Binding-site contacts:
Ligand atom C10 contacts residue TYR200 of chain 1.D at 3.9 Å (hydrophobic).
Ligand atom N2 contacts residue CYS195 of chain 1.D at 3.7 Å.
Ligand atom C14 contacts residue MET122 of chain 1.E at 3.7 Å (hydrophobic).
Ligand atom C6 contacts residue MET122 of chain 1.E at 3.0 Å (hydrophobic).
Ligand atom N13 contacts residue TRP151 of chain 1.D at 3.8 Å.
Ligand atom C8 contacts residue TRP151 of chain 1.D at 3.6 Å (hydrophobic).
Ligand atom C3 contacts residue CYS195 of chain 1.D at 3.5 Å (hydrophobic).
Ligand atom C12 contacts residue MET122 of chain 1.E at 3.3 Å (hydrophobic).
Ligand atom C18 contacts residue THR152 of chain 1.D at 4.0 Å.
Ligand atom C4 contacts residue MET122 of chain 1.E at 4.1 Å (hydrophobic).
Ligand atom C9 contacts residue TYR200 of chain 1.D at 3.7 Å (hydrophobic).
Ligand atom C3 contacts residue TYR172 of chain 1.E at 4.0 Å (hydrophobic).
Ligand atom C11 contacts residue MET122 of chain 1.E at 3.2 Å (hydrophobic).
Ligand atom C15 contacts residue MET122 of chain 1.E at 3.7 Å (hydrophobic).
Ligand atom C10 contacts residue MET122 of chain 1.E at 4.1 Å (hydrophobic).
Ligand atom C1 contacts residue TYR193 of chain 1.D at 3.8 Å (hydrophobic).
Ligand atom C3 contacts residue GLN63 of chain 1.E at 4.0 Å.
Ligand atom C17 contacts residue TYR200 of chain 1.D at 4.0 Å (hydrophobic).
Ligand atom N7 contacts residue TRP151 of chain 1.D at 2.7 Å (h-bond).
Ligand atom C8 contacts residue MET122 of chain 1.E at 4.2 Å (hydrophobic).
Ligand atom C15 contacts residue TRP151 of chain 1.D at 3.2 Å (hydrophobic).
Ligand atom N2 contacts residue TYR172 of chain 1.E at 3.4 Å (h-bond).
Ligand atom C17 contacts residue LEU120 of chain 1.E at 3.5 Å (hydrophobic).
Ligand atom C9 contacts residue TYR193 of chain 1.D at 4.0 Å (hydrophobic).
Ligand atom N13 contacts residue MET122 of chain 1.E at 3.9 Å.
Ligand atom N13 contacts residue THR152 of chain 1.D at 3.8 Å.
Ligand atom C3 contacts residue CYS196 of chain 1.D at 4.0 Å (hydrophobic).
Ligand atom C15 contacts residue TYR200 of chain 1.D at 4.1 Å (hydrophobic).
Ligand atom C14 contacts residue TRP151 of chain 1.D at 3.2 Å (hydrophobic).
Ligand atom C12 contacts residue TYR200 of chain 1.D at 4.2 Å (hydrophobic).
Ligand atom C18 contacts residue LEU120 of chain 1.E at 4.0 Å (hydrophobic).
Ligand atom C10 contacts residue TYR193 of chain 1.D at 3.6 Å (hydrophobic).
Ligand atom C17 contacts residue ARG112 of chain 1.E at 3.9 Å.
Ligand atom C5 contacts residue MET122 of chain 1.E at 3.7 Å (hydrophobic).
Ligand atom N7 contacts residue MET122 of chain 1.E at 3.8 Å.
Ligand atom C16 contacts residue TRP151 of chain 1.D at 3.9 Å (hydrophobic).
Ligand atom N2 contacts residue TYR193 of chain 1.D at 3.8 Å.
Ligand atom C12 contacts residue TRP151 of chain 1.D at 3.4 Å (hydrophobic).
Ligand atom C16 contacts residue TYR200 of chain 1.D at 3.2 Å (hydrophobic).
Ligand atom C18 contacts residue ARG112 of chain 1.E at 4.0 Å.

This small molecule binds to this protein.
Small molecule (SMILES): C(=C1\CCCN=C1c1cccnc1)\c1cc[nH]c1

Sequence of chain 1.E:
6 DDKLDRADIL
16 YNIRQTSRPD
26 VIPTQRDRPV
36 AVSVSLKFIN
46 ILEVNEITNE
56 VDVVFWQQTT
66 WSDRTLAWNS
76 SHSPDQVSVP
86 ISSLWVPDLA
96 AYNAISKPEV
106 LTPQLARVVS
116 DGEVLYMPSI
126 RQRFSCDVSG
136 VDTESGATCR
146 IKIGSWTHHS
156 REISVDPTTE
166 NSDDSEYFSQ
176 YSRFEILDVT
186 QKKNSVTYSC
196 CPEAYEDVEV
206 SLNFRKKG

Sequence of chain 1.D:
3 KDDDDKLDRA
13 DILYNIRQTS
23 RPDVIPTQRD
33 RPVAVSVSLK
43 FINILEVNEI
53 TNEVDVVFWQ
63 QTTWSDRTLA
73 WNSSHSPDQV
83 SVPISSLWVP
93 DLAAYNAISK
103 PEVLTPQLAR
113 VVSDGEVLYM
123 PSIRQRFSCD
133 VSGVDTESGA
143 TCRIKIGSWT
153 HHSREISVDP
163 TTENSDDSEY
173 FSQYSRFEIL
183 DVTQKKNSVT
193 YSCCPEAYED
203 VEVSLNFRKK